This small molecule binds to this protein.
Small molecule (SMILES): Nc1nc(=O)c2ncn([C@@H]3O[C@H](CO[P](=O)(O)O[C@H]4[C@@H](O)[C@H](n5cnc6c(N)ncnc65)O[C@@H]4CO[P](=O)(O)O[C@@H]4[C@@H](O)[C@H](n5cnc6c(N)ncnc65)O[C@@H]4COP(=O)=O)[C@@H](O)[C@H]3O)c2[nH]1

Binding-site contacts:
Ligand atom N6 contacts residue THR59 of chain 14.E at 2.8 Å (h-bond).
Ligand atom N6 contacts residue CYS46 of chain 14.E at 3.4 Å (h-bond).
Ligand atom C5' contacts residue TYR85 of chain 14.E at 4.0 Å (hydrophobic).
Ligand atom OP1 contacts residue TYR85 of chain 14.E at 3.5 Å (h-bond).
Ligand atom C5 contacts residue THR45 of chain 14.E at 3.1 Å.
Ligand atom OP2 contacts residue GLU63 of chain 14.E at 3.6 Å (salt-bridge).
Ligand atom C6 contacts residue TYR85 of chain 14.E at 3.4 Å (hydrophobic).
Ligand atom C2 contacts residue THR59 of chain 14.E at 4.1 Å.
Ligand atom N1 contacts residue SER47 of chain 14.E at 2.9 Å (h-bond).
Ligand atom N6 contacts residue LYS61 of chain 14.E at 4.1 Å.
Ligand atom N1 contacts residue TYR85 of chain 14.E at 3.5 Å.
Ligand atom N7 contacts residue TYR85 of chain 14.E at 3.7 Å.
Ligand atom N7 contacts residue THR45 of chain 14.E at 2.5 Å (h-bond).
Ligand atom P contacts residue TYR85 of chain 14.E at 3.7 Å.
Ligand atom C6 contacts residue THR59 of chain 14.E at 3.6 Å.
Ligand atom C6 contacts residue VAL29 of chain 14.E at 4.1 Å (hydrophobic).
Ligand atom N6 contacts residue TYR85 of chain 14.E at 3.4 Å.
Ligand atom C5 contacts residue LYS61 of chain 14.E at 3.7 Å.
Ligand atom N6 contacts residue THR91 of chain 45.E at 3.5 Å (h-bond).
Ligand atom N6 contacts residue SER47 of chain 14.E at 4.1 Å.
Ligand atom C8 contacts residue TYR85 of chain 14.E at 3.8 Å (hydrophobic).
Ligand atom C6 contacts residue LYS61 of chain 14.E at 3.8 Å.
Ligand atom C4 contacts residue LYS61 of chain 14.E at 3.7 Å.
Ligand atom N7 contacts residue LYS61 of chain 14.E at 3.7 Å.
Ligand atom N1 contacts residue THR59 of chain 14.E at 3.5 Å.
Ligand atom C2 contacts residue SER47 of chain 14.E at 3.4 Å.
Ligand atom N9 contacts residue LYS61 of chain 14.E at 3.7 Å.
Ligand atom C5 contacts residue TYR85 of chain 14.E at 3.5 Å (hydrophobic).
Ligand atom N6 contacts residue THR45 of chain 14.E at 2.5 Å (h-bond).
Ligand atom C6 contacts residue SER47 of chain 14.E at 3.9 Å.
Ligand atom OP1 contacts residue LYS43 of chain 14.E at 2.9 Å (salt-bridge).
Ligand atom N9 contacts residue TYR85 of chain 14.E at 4.0 Å.
Ligand atom C5 contacts residue VAL29 of chain 14.E at 4.0 Å (hydrophobic).
Ligand atom C8 contacts residue THR45 of chain 14.E at 3.8 Å.
Ligand atom C8 contacts residue LYS61 of chain 14.E at 3.7 Å.
Ligand atom C6 contacts residue THR45 of chain 14.E at 3.1 Å.
Ligand atom OP2 contacts residue LYS43 of chain 14.E at 2.7 Å (salt-bridge).
Ligand atom O6 contacts residue LYS61 of chain 14.E at 3.0 Å (salt-bridge).
Ligand atom C4 contacts residue TYR85 of chain 14.E at 3.8 Å (hydrophobic).
Ligand atom P contacts residue LYS43 of chain 14.E at 3.2 Å.

Sequence of chain 45.E:
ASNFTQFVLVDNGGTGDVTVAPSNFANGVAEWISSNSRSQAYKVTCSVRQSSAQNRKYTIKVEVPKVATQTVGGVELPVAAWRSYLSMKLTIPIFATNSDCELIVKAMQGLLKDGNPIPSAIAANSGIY

Sequence of chain 14.E:
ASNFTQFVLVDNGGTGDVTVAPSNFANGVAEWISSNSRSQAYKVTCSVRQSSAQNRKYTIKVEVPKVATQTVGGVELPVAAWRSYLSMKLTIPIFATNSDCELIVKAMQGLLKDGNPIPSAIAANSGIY